A small-molecule ligand and the protein it binds are described below.
Small molecule (SMILES): CC(=O)N[C@@H]1[C@@H](O)[C@H](O)[C@@H](CO)O[C@H]1O

Sequence of chain 1.B:
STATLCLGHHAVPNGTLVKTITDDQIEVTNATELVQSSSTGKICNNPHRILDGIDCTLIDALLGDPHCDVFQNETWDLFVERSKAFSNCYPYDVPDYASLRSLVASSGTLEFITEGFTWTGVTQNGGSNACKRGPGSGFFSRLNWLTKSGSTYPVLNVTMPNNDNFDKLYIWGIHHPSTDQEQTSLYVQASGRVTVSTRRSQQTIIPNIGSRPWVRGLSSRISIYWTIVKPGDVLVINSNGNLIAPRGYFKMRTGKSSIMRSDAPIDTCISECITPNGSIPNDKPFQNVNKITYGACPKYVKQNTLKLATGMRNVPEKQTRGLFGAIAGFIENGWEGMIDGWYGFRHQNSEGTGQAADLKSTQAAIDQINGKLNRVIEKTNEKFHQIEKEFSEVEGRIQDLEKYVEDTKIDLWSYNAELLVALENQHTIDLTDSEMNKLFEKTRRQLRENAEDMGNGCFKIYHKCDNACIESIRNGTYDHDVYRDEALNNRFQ

Binding-site contacts:
Ligand atom N2 contacts residue ASN44 of chain 1.B at 2.9 Å (h-bond).
Ligand atom O7 contacts residue ASN44 of chain 1.B at 3.1 Å (h-bond).
Ligand atom C8 contacts residue ASN44 of chain 1.B at 4.3 Å.
Ligand atom C3 contacts residue ASN44 of chain 1.B at 3.8 Å.
Ligand atom C8 contacts residue PRO43 of chain 1.B at 3.5 Å (hydrophobic).
Ligand atom C8 contacts residue PRO346 of chain 1.B at 4.1 Å (hydrophobic).
Ligand atom C1 contacts residue ASN44 of chain 1.B at 1.4 Å.
Ligand atom C4 contacts residue ASN44 of chain 1.B at 4.2 Å.
Ligand atom C2 contacts residue ASN44 of chain 1.B at 2.5 Å.
Ligand atom O7 contacts residue PRO43 of chain 1.B at 3.9 Å.
Ligand atom C7 contacts residue PRO43 of chain 1.B at 3.9 Å (hydrophobic).
Ligand atom C7 contacts residue ASN44 of chain 1.B at 3.1 Å.
Ligand atom N2 contacts residue GLU57 of chain 1.B at 4.3 Å.
Ligand atom O5 contacts residue ASN44 of chain 1.B at 2.4 Å (h-bond).
Ligand atom C5 contacts residue ASN44 of chain 1.B at 3.7 Å.